Sequence of chain 1.A:
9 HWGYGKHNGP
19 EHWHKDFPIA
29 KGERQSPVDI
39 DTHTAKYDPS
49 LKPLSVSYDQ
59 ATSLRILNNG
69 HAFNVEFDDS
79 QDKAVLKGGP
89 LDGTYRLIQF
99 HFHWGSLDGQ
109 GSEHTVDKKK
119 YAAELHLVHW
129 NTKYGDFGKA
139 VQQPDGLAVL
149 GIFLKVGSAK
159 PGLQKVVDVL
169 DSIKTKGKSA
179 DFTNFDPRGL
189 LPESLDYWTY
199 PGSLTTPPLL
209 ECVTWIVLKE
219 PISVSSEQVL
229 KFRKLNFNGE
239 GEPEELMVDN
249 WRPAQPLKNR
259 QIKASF

Binding-site contacts:
Ligand atom N2 contacts residue HIS99 of chain 1.A at 3.2 Å.
Ligand atom C5 contacts residue LEU202 of chain 1.A at 3.9 Å (hydrophobic).
Ligand atom C3 contacts residue GLN97 of chain 1.A at 4.4 Å.
Ligand atom C3 contacts residue THR204 of chain 1.A at 3.3 Å.
Ligand atom C6 contacts residue ZN1 of chain 1.B at 4.5 Å.
Ligand atom N2 contacts residue THR204 of chain 1.A at 3.4 Å (h-bond).
Ligand atom C4 contacts residue THR204 of chain 1.A at 4.3 Å.
Ligand atom S7 contacts residue LEU202 of chain 1.A at 4.5 Å.
Ligand atom C1 contacts residue THR203 of chain 1.A at 4.5 Å.
Ligand atom C3 contacts residue HIS99 of chain 1.A at 3.6 Å.
Ligand atom S7 contacts residue HIS124 of chain 1.A at 3.3 Å (h-bond).
Ligand atom O8 contacts residue ZN1 of chain 1.B at 2.5 Å.
Ligand atom S7 contacts residue THR203 of chain 1.A at 3.5 Å (h-bond).
Ligand atom O8 contacts residue THR204 of chain 1.A at 3.2 Å (h-bond).
Ligand atom C1 contacts residue ZN1 of chain 1.B at 3.3 Å.
Ligand atom S7 contacts residue ZN1 of chain 1.B at 2.5 Å.
Ligand atom C6 contacts residue VAL126 of chain 1.A at 3.9 Å (hydrophobic).
Ligand atom C5 contacts residue VAL126 of chain 1.A at 4.0 Å (hydrophobic).
Ligand atom C4 contacts residue GLN97 of chain 1.A at 3.8 Å.
Ligand atom C6 contacts residue LEU202 of chain 1.A at 3.8 Å (hydrophobic).
Ligand atom C5 contacts residue HIS99 of chain 1.A at 4.2 Å.
Ligand atom C4 contacts residue HIS99 of chain 1.A at 4.1 Å.
Ligand atom N2 contacts residue ZN1 of chain 1.B at 3.2 Å.
Ligand atom C6 contacts residue HIS99 of chain 1.A at 3.9 Å.
Ligand atom O8 contacts residue HIS99 of chain 1.A at 3.0 Å (h-bond).
Ligand atom O8 contacts residue THR203 of chain 1.A at 3.6 Å (h-bond).
Ligand atom S7 contacts residue TRP213 of chain 1.A at 4.1 Å.
Ligand atom C1 contacts residue HIS99 of chain 1.A at 3.4 Å.
Ligand atom O8 contacts residue HIS101 of chain 1.A at 3.4 Å (h-bond).
Ligand atom C3 contacts residue ZN1 of chain 1.B at 4.4 Å.
Ligand atom S7 contacts residue HIS101 of chain 1.A at 4.3 Å.
Ligand atom C5 contacts residue GLN97 of chain 1.A at 4.3 Å.
Ligand atom S7 contacts residue HIS99 of chain 1.A at 3.7 Å.
Ligand atom C1 contacts residue THR204 of chain 1.A at 4.4 Å.

The small molecule below binds the protein below.
Small molecule (SMILES): O[n+]1ccccc1S